A protein and the small-molecule ligand that binds it are described below.
Small molecule (SMILES): CN1C(=O)C[C@H]2CN(C3CCC(Nc4ncnc5[nH]cc(C6CCOCC6)c45)CC3)CC[C@H]21

Binding-site contacts:
Ligand atom O1 contacts residue LYS54 of chain 1.A at 3.1 Å.
Ligand atom N5 contacts residue MET106 of chain 1.A at 3.7 Å.
Ligand atom N5 contacts residue VAL104 of chain 1.A at 2.8 Å (h-bond).
Ligand atom C21 contacts residue VAL41 of chain 1.A at 3.8 Å (hydrophobic).
Ligand atom O1 contacts residue TYR103 of chain 1.A at 3.5 Å (h-bond).
Ligand atom C22 contacts residue VAL41 of chain 1.A at 3.8 Å (hydrophobic).
Ligand atom N4 contacts residue ALA52 of chain 1.A at 3.8 Å.
Ligand atom C22 contacts residue LYS54 of chain 1.A at 3.8 Å.
Ligand atom C23 contacts residue TYR103 of chain 1.A at 3.8 Å (hydrophobic).
Ligand atom C3 contacts residue MET33 of chain 1.A at 3.8 Å (hydrophobic).
Ligand atom C3 contacts residue ASP113 of chain 1.A at 3.4 Å.
Ligand atom C19 contacts residue LEU159 of chain 1.A at 3.7 Å (hydrophobic).
Ligand atom C16 contacts residue MET106 of chain 1.A at 3.7 Å (hydrophobic).
Ligand atom C17 contacts residue LEU159 of chain 1.A at 3.6 Å (hydrophobic).
Ligand atom N5 contacts residue TYR103 of chain 1.A at 3.7 Å.
Ligand atom N4 contacts residue TYR105 of chain 1.A at 3.6 Å.
Ligand atom N1 contacts residue ASP113 of chain 1.A at 3.6 Å (salt-bridge).
Ligand atom N contacts residue MET33 of chain 1.A at 3.5 Å (h-bond).
Ligand atom C19 contacts residue TYR103 of chain 1.A at 3.4 Å (hydrophobic).
Ligand atom C15 contacts residue MET106 of chain 1.A at 3.5 Å (hydrophobic).
Ligand atom C17 contacts residue ALA52 of chain 1.A at 3.8 Å (hydrophobic).
Ligand atom C16 contacts residue ALA52 of chain 1.A at 3.4 Å (hydrophobic).
Ligand atom C7 contacts residue ASP113 of chain 1.A at 3.0 Å.
Ligand atom N4 contacts residue VAL104 of chain 1.A at 3.8 Å.
Ligand atom C20 contacts residue LEU159 of chain 1.A at 3.8 Å (hydrophobic).
Ligand atom C18 contacts residue LEU159 of chain 1.A at 3.4 Å (hydrophobic).
Ligand atom C24 contacts residue TYR103 of chain 1.A at 3.8 Å (hydrophobic).
Ligand atom C6 contacts residue ASP113 of chain 1.A at 3.4 Å.
Ligand atom C1 contacts residue MET33 of chain 1.A at 3.1 Å (hydrophobic).
Ligand atom N1 contacts residue MET33 of chain 1.A at 3.5 Å (h-bond).
Ligand atom O contacts residue MET33 of chain 1.A at 3.2 Å (h-bond).
Ligand atom C13 contacts residue ASP113 of chain 1.A at 3.5 Å.
Ligand atom C7 contacts residue MET33 of chain 1.A at 3.4 Å (hydrophobic).
Ligand atom C9 contacts residue MET33 of chain 1.A at 3.4 Å (hydrophobic).
Ligand atom C9 contacts residue GLY34 of chain 1.A at 3.8 Å.
Ligand atom C19 contacts residue VAL104 of chain 1.A at 3.8 Å (hydrophobic).
Ligand atom C2 contacts residue MET33 of chain 1.A at 3.6 Å (hydrophobic).
Ligand atom N5 contacts residue ALA52 of chain 1.A at 3.4 Å.
Ligand atom N4 contacts residue MET106 of chain 1.A at 2.9 Å (h-bond).
Ligand atom C16 contacts residue VAL104 of chain 1.A at 3.7 Å (hydrophobic).

Sequence of chain 1.A:
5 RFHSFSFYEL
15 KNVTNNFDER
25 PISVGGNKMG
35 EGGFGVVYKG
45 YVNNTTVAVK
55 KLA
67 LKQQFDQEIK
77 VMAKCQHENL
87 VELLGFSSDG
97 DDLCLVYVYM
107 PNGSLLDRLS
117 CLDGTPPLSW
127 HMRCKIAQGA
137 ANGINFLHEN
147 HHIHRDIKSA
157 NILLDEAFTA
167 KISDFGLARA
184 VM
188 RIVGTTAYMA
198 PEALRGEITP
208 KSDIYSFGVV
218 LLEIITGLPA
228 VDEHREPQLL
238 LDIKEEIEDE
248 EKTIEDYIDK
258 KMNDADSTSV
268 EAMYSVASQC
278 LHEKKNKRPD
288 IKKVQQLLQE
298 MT